Binding-site contacts:
Ligand atom C4 contacts residue TYR70 of chain 1.H at 3.5 Å (hydrophobic).
Ligand atom C6 contacts residue THR373 of chain 1.F at 3.5 Å.
Ligand atom O6 contacts residue TYR130 of chain 1.G at 3.5 Å.
Ligand atom C2 contacts residue ASN293 of chain 1.F at 2.5 Å.
Ligand atom C7 contacts residue HIS291 of chain 1.F at 3.6 Å.
Ligand atom C3 contacts residue TYR70 of chain 1.H at 3.5 Å (hydrophobic).
Ligand atom O7 contacts residue ASN293 of chain 1.F at 3.5 Å (h-bond).
Ligand atom O4 contacts residue GLU71 of chain 1.H at 4.0 Å.
Ligand atom C4 contacts residue ASN134 of chain 1.G at 4.2 Å.
Ligand atom C6 contacts residue TYR130 of chain 1.G at 3.6 Å (hydrophobic).
Ligand atom O7 contacts residue TYR124 of chain 1.G at 3.7 Å.
Ligand atom C5 contacts residue ASN293 of chain 1.F at 3.7 Å.
Ligand atom O4 contacts residue ASN134 of chain 1.G at 3.2 Å (h-bond).
Ligand atom O4 contacts residue TYR70 of chain 1.H at 2.4 Å (h-bond).
Ligand atom C6 contacts residue TRP120 of chain 1.G at 3.7 Å (hydrophobic).
Ligand atom C1 contacts residue TYR125 of chain 1.G at 4.1 Å (hydrophobic).
Ligand atom O7 contacts residue HIS291 of chain 1.F at 3.3 Å (h-bond).
Ligand atom C1 contacts residue THR373 of chain 1.F at 3.5 Å.
Ligand atom O6 contacts residue TRP120 of chain 1.G at 4.1 Å.
Ligand atom N2 contacts residue HIS291 of chain 1.F at 3.2 Å (h-bond).
Ligand atom C5 contacts residue TRP120 of chain 1.G at 4.2 Å (hydrophobic).
Ligand atom O6 contacts residue THR371 of chain 1.F at 3.3 Å (h-bond).
Ligand atom O6 contacts residue TYR125 of chain 1.G at 3.5 Å (h-bond).
Ligand atom O6 contacts residue THR373 of chain 1.F at 2.6 Å (h-bond).
Ligand atom C8 contacts residue ASN293 of chain 1.F at 4.0 Å.
Ligand atom O3 contacts residue TYR70 of chain 1.H at 2.9 Å (h-bond).
Ligand atom C6 contacts residue THR371 of chain 1.F at 3.5 Å.
Ligand atom O5 contacts residue THR373 of chain 1.F at 2.8 Å (h-bond).
Ligand atom C4 contacts residue ASN293 of chain 1.F at 4.2 Å.
Ligand atom O5 contacts residue THR371 of chain 1.F at 3.3 Å (h-bond).
Ligand atom C5 contacts residue THR373 of chain 1.F at 3.3 Å.
Ligand atom N2 contacts residue ASN293 of chain 1.F at 2.8 Å (h-bond).
Ligand atom C1 contacts residue ASN293 of chain 1.F at 1.4 Å.
Ligand atom C6 contacts residue ASN134 of chain 1.G at 3.7 Å.
Ligand atom O7 contacts residue VAL257 of chain 1.F at 4.2 Å.
Ligand atom C5 contacts residue THR371 of chain 1.F at 4.1 Å.
Ligand atom C3 contacts residue ASN293 of chain 1.F at 3.8 Å.
Ligand atom C7 contacts residue ASN293 of chain 1.F at 3.2 Å.
Ligand atom O6 contacts residue ASN134 of chain 1.G at 2.9 Å (h-bond).
Ligand atom O5 contacts residue ASN293 of chain 1.F at 2.4 Å (h-bond).

Sequence of chain 1.H:
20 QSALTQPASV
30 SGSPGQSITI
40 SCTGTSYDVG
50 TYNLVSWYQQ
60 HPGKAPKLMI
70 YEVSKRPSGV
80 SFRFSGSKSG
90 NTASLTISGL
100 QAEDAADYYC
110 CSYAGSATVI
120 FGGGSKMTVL

Sequence of chain 1.F:
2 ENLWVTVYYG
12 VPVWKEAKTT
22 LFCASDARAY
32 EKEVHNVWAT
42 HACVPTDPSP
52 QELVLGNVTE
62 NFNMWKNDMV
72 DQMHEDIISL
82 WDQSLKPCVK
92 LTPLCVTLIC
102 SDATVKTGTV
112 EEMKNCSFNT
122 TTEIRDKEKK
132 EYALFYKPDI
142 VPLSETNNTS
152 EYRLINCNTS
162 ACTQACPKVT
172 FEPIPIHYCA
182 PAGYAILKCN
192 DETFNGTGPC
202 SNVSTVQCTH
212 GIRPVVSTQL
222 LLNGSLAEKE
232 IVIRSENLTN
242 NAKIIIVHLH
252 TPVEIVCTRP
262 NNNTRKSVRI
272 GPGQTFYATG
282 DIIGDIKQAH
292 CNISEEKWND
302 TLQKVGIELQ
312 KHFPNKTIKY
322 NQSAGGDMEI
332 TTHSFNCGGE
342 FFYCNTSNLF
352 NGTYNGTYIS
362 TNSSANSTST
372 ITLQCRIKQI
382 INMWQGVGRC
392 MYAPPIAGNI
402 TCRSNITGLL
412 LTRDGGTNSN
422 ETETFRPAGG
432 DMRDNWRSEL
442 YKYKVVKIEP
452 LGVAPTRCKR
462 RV

This small molecule binds to this protein.
Small molecule (SMILES): CC(=O)N[C@H]1[C@H](O[C@H]2[C@H](O)[C@@H](NC(C)=O)CO[C@@H]2CO)O[C@H](CO)[C@@H](O[C@@H]2O[C@H](CO[C@H]3O[C@H](CO)[C@@H](O)[C@H](O)[C@@H]3O)[C@@H](O)[C@H](O[C@H]3O[C@H](CO)[C@@H](O)[C@H](O)[C@@H]3O[C@H]3O[C@H](CO)[C@@H](O)[C@H](O)[C@@H]3O)[C@@H]2O)[C@@H]1O

Sequence of chain 1.G:
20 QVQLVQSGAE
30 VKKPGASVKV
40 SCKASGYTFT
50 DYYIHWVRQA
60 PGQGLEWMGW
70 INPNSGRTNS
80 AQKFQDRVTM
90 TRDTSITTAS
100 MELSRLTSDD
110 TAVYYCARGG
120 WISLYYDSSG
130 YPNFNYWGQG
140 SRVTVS